This protein binds this small molecule.
Small molecule (SMILES): Nc1ccn([C@@H]2O[C@H](CO[P](=O)(O)O[C@H]3[C@@H](O)[C@H](n4cnc5c(=O)nc(N)[nH]c54)O[C@@H]3CO[P](=O)(O)O[C@H]3[C@@H](O)[C@H](n4cnc5c(=O)nc(N)[nH]c54)O[C@@H]3CO[P](=O)(O)O[C@H]3[C@@H](O)[C@H](n4cnc5c(=O)[nH]c(N)nc54)O[C@@H]3CO[P](=O)(O)O[P](=O)(O)OP(=O)(O)O)[C@@H](O)[C@H]2O)c(=O)n1

Sequence of chain 1.C:
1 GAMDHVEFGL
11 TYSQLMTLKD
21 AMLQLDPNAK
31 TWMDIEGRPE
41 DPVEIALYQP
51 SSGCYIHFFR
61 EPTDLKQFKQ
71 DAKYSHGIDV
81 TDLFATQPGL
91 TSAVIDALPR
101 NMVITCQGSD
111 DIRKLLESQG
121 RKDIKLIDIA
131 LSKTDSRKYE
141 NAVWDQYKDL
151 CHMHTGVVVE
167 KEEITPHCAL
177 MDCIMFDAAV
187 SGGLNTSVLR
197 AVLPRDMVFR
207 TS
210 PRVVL

Binding-site contacts:
Ligand atom N1 contacts residue C4 of chain 1.B at 2.5 Å (h-bond).
Ligand atom O2' contacts residue ASP111 of chain 1.C at 3.3 Å (salt-bridge).
Ligand atom O3' contacts residue GLY37 of chain 1.C at 2.7 Å (h-bond).
Ligand atom O2' contacts residue GLY37 of chain 1.C at 3.3 Å.
Ligand atom OP1 contacts residue MN1 of chain 1.D at 2.4 Å.
Ligand atom N2 contacts residue C4 of chain 1.B at 2.0 Å (h-bond).
Ligand atom C3' contacts residue GLU36 of chain 1.C at 3.4 Å.
Ligand atom O2 contacts residue G2 of chain 1.B at 2.9 Å (h-bond).
Ligand atom O3' contacts residue GLU36 of chain 1.C at 2.7 Å (salt-bridge).
Ligand atom O2' contacts residue ASP71 of chain 1.C at 2.7 Å (salt-bridge).
Ligand atom N1 contacts residue C5 of chain 1.B at 3.6 Å (h-bond).
Ligand atom N2 contacts residue C5 of chain 1.B at 2.9 Å (h-bond).
Ligand atom C6 contacts residue C4 of chain 1.B at 3.5 Å.
Ligand atom OP1 contacts residue GLN107 of chain 1.C at 3.0 Å (h-bond).
Ligand atom OP2 contacts residue HIS173 of chain 1.C at 3.4 Å (h-bond).
Ligand atom O6 contacts residue C3 of chain 1.B at 3.1 Å (h-bond).
Ligand atom OP1 contacts residue SER132 of chain 1.C at 2.5 Å.
Ligand atom N3 contacts residue G2 of chain 1.B at 2.9 Å (h-bond).
Ligand atom N1 contacts residue C3 of chain 1.B at 3.0 Å (h-bond).
Ligand atom O2 contacts residue ARG38 of chain 1.C at 3.4 Å (salt-bridge).
Ligand atom C6 contacts residue C5 of chain 1.B at 3.6 Å.
Ligand atom O6 contacts residue C4 of chain 1.B at 3.0 Å (h-bond).
Ligand atom OP1 contacts residue LYS133 of chain 1.C at 2.4 Å (salt-bridge).
Ligand atom N2 contacts residue ARG38 of chain 1.C at 3.5 Å (salt-bridge).
Ligand atom N2 contacts residue C3 of chain 1.B at 2.7 Å (h-bond).
Ligand atom O3' contacts residue MN1 of chain 1.D at 3.0 Å.
Ligand atom N4 contacts residue G2 of chain 1.B at 2.9 Å (h-bond).
Ligand atom C2 contacts residue C4 of chain 1.B at 3.0 Å.
Ligand atom N3 contacts residue C4 of chain 1.B at 3.1 Å (h-bond).
Ligand atom O2 contacts residue ASP71 of chain 1.C at 3.2 Å (salt-bridge).
Ligand atom OP1 contacts residue ILE35 of chain 1.C at 3.5 Å (h-bond).
Ligand atom C2 contacts residue C5 of chain 1.B at 3.4 Å.
Ligand atom OP2 contacts residue LYS133 of chain 1.C at 3.2 Å.
Ligand atom N1 contacts residue C5 of chain 1.B at 2.9 Å (h-bond).
Ligand atom O6 contacts residue C5 of chain 1.B at 2.9 Å (h-bond).
Ligand atom N2 contacts residue C5 of chain 1.B at 3.6 Å.
Ligand atom C3' contacts residue SER75 of chain 1.C at 3.4 Å.
Ligand atom O3' contacts residue HIS76 of chain 1.C at 3.5 Å.
Ligand atom P contacts residue LYS133 of chain 1.C at 3.6 Å.
Ligand atom P contacts residue MN1 of chain 1.D at 3.3 Å.